A protein and the small-molecule ligand that binds it are described below.
Small molecule (SMILES): CSCC[C@H](NC(=O)[C@H](C)N)C(=O)N1CCC[C@H]1C(=O)NCC(=O)N[C@@H](C)C(=O)N[C@@H](CCC(=O)O)C(=O)N[C@@H](CC(=O)O)C(=O)N[C@@H](CC(=O)O)C(=O)N[C@H](C=O)C(C)C

Binding-site contacts:
Ligand atom C contacts residue TYR98 of chain 1.E at 3.5 Å (hydrophobic).
Ligand atom CG contacts residue GLY37 of chain 1.D at 3.6 Å.
Ligand atom SD contacts residue ILE102 of chain 1.E at 3.7 Å.
Ligand atom OD1 contacts residue ALA57 of chain 1.D at 3.7 Å.
Ligand atom OD2 contacts residue ALA57 of chain 1.D at 3.5 Å.
Ligand atom O contacts residue GLY37 of chain 1.D at 3.6 Å.
Ligand atom OD2 contacts residue ARG105 of chain 1.D at 3.2 Å (salt-bridge).
Ligand atom CG contacts residue GLY58 of chain 1.D at 3.6 Å.
Ligand atom CB contacts residue THR103 of chain 1.D at 3.3 Å.
Ligand atom N contacts residue TYR98 of chain 1.E at 3.4 Å.
Ligand atom CG2 contacts residue ASN35 of chain 1.D at 3.6 Å.
Ligand atom O contacts residue TYR98 of chain 1.E at 3.6 Å.
Ligand atom N contacts residue TYR98 of chain 1.E at 3.1 Å (h-bond).
Ligand atom O contacts residue SER56 of chain 1.D at 3.7 Å.
Ligand atom CB contacts residue ALA57 of chain 1.D at 3.6 Å (hydrophobic).
Ligand atom O contacts residue ALA57 of chain 1.D at 3.4 Å.
Ligand atom N contacts residue ASN35 of chain 1.D at 3.2 Å (h-bond).
Ligand atom O contacts residue ILE55 of chain 1.D at 2.8 Å (h-bond).
Ligand atom CA contacts residue TYR98 of chain 1.E at 3.4 Å (hydrophobic).
Ligand atom CG contacts residue SER100 of chain 1.E at 3.4 Å.
Ligand atom O contacts residue ARG105 of chain 1.D at 3.4 Å.
Ligand atom OE1 contacts residue TYR63 of chain 1.D at 3.7 Å.
Ligand atom OD1 contacts residue TYR36 of chain 1.D at 3.6 Å.
Ligand atom N contacts residue ARG105 of chain 1.D at 3.0 Å (salt-bridge).
Ligand atom CA contacts residue ASN35 of chain 1.D at 3.6 Å.
Ligand atom CB contacts residue TYR98 of chain 1.E at 3.4 Å (hydrophobic).
Ligand atom CA contacts residue TYR63 of chain 1.D at 3.4 Å (hydrophobic).
Ligand atom CE contacts residue VAL106 of chain 1.D at 3.7 Å (hydrophobic).
Ligand atom OD1 contacts residue GLY37 of chain 1.D at 3.0 Å (h-bond).
Ligand atom OD2 contacts residue GLY58 of chain 1.D at 2.5 Å (h-bond).
Ligand atom CD contacts residue TYR63 of chain 1.D at 3.4 Å (hydrophobic).
Ligand atom OD2 contacts residue THR103 of chain 1.D at 2.9 Å (h-bond).
Ligand atom C contacts residue ALA57 of chain 1.D at 3.6 Å (hydrophobic).
Ligand atom CE contacts residue TYR98 of chain 1.E at 3.6 Å (hydrophobic).
Ligand atom N contacts residue TYR63 of chain 1.D at 3.1 Å.
Ligand atom CE contacts residue HIS96 of chain 1.E at 3.0 Å.
Ligand atom CB contacts residue ARG105 of chain 1.D at 3.7 Å.
Ligand atom OD2 contacts residue GLY37 of chain 1.D at 3.7 Å.
Ligand atom OD2 contacts residue SER104 of chain 1.D at 3.6 Å.
Ligand atom OE2 contacts residue TYR63 of chain 1.D at 2.6 Å (h-bond).

Sequence of chain 1.D:
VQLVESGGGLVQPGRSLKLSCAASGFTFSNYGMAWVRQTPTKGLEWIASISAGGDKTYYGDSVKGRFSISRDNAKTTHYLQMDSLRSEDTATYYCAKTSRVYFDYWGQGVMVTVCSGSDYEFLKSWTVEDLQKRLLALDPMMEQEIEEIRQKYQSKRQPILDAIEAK

Sequence of chain 1.E:
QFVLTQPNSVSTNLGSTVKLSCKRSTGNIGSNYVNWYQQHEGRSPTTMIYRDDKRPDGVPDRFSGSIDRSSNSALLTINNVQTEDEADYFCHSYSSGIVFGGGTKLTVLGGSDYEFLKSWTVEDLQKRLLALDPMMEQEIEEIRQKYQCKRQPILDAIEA